Sequence of chain 1.B:
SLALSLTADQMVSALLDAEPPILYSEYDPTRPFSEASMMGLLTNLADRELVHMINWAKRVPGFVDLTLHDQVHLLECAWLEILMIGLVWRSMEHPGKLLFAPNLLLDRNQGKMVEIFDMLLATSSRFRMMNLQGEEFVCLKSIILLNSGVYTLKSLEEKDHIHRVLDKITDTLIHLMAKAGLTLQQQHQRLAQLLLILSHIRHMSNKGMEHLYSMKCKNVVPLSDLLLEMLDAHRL

Binding-site contacts:
Ligand atom O22 contacts residue LEU90 of chain 1.B at 4.1 Å.
Ligand atom O22 contacts residue MET91 of chain 1.B at 3.4 Å.
Ligand atom C12 contacts residue ILE127 of chain 1.B at 4.0 Å (hydrophobic).
Ligand atom F04 contacts residue HIS227 of chain 1.B at 3.7 Å.
Ligand atom N13 contacts residue PHE107 of chain 1.B at 4.1 Å.
Ligand atom C02 contacts residue HIS227 of chain 1.B at 4.3 Å.
Ligand atom C12 contacts residue MET91 of chain 1.B at 3.9 Å (hydrophobic).
Ligand atom C21 contacts residue LEU94 of chain 1.B at 4.2 Å (hydrophobic).
Ligand atom F04 contacts residue MET124 of chain 1.B at 3.8 Å.
Ligand atom C09 contacts residue LEU87 of chain 1.B at 4.1 Å (hydrophobic).
Ligand atom C10 contacts residue LEU87 of chain 1.B at 4.3 Å (hydrophobic).
Ligand atom C07 contacts residue ALA53 of chain 1.B at 4.3 Å (hydrophobic).
Ligand atom C08 contacts residue ALA53 of chain 1.B at 3.8 Å (hydrophobic).
Ligand atom C15 contacts residue PHE107 of chain 1.B at 4.2 Å (hydrophobic).
Ligand atom C16 contacts residue LEU49 of chain 1.B at 3.8 Å (hydrophobic).
Ligand atom C20 contacts residue ARG97 of chain 1.B at 4.2 Å.
Ligand atom N11 contacts residue MET91 of chain 1.B at 4.3 Å.
Ligand atom F03 contacts residue GLY224 of chain 1.B at 3.3 Å.
Ligand atom C18 contacts residue GLU56 of chain 1.B at 3.3 Å.
Ligand atom C20 contacts residue LEU90 of chain 1.B at 3.0 Å (hydrophobic).
Ligand atom C17 contacts residue LEU52 of chain 1.B at 3.7 Å (hydrophobic).
Ligand atom C20 contacts residue MET91 of chain 1.B at 4.2 Å (hydrophobic).
Ligand atom C20 contacts residue LEU94 of chain 1.B at 3.8 Å (hydrophobic).
Ligand atom F01 contacts residue GLY224 of chain 1.B at 3.2 Å.
Ligand atom C08 contacts residue LEU49 of chain 1.B at 3.9 Å (hydrophobic).
Ligand atom O19 contacts residue LEU90 of chain 1.B at 3.8 Å.
Ligand atom C16 contacts residue ALA53 of chain 1.B at 4.0 Å (hydrophobic).
Ligand atom C02 contacts residue GLY224 of chain 1.B at 3.9 Å.
Ligand atom F03 contacts residue MET231 of chain 1.B at 4.0 Å.
Ligand atom O22 contacts residue LEU94 of chain 1.B at 3.8 Å.
Ligand atom C07 contacts residue THR50 of chain 1.B at 4.0 Å.
Ligand atom C18 contacts residue LEU90 of chain 1.B at 3.8 Å (hydrophobic).
Ligand atom F03 contacts residue LEU228 of chain 1.B at 3.7 Å.
Ligand atom C21 contacts residue LEU90 of chain 1.B at 4.0 Å (hydrophobic).
Ligand atom O19 contacts residue GLU56 of chain 1.B at 2.8 Å (salt-bridge).
Ligand atom C06 contacts residue THR50 of chain 1.B at 4.2 Å.
Ligand atom O19 contacts residue ARG97 of chain 1.B at 2.6 Å (salt-bridge).
Ligand atom C18 contacts residue ARG97 of chain 1.B at 3.6 Å.
Ligand atom F03 contacts residue HIS227 of chain 1.B at 3.7 Å.
Ligand atom C17 contacts residue GLU56 of chain 1.B at 3.1 Å.

The small molecule below binds the protein below.
Small molecule (SMILES): Cn1nc(-c2ccc(O)cc2O)c2cccc(C(F)(F)F)c21